This protein binds this small molecule.
Small molecule (SMILES): CCCc1c(OC2CCCCC2)c2cc(Cl)ccc2[nH]c1=O

Binding-site contacts:
Ligand atom CE contacts residue TYR188 of chain 1.A at 3.6 Å (hydrophobic).
Ligand atom C10 contacts residue PRO236 of chain 1.A at 3.8 Å (hydrophobic).
Ligand atom CE contacts residue LEU234 of chain 1.A at 4.0 Å (hydrophobic).
Ligand atom C6 contacts residue LYS101 of chain 1.A at 3.6 Å.
Ligand atom N1 contacts residue LYS101 of chain 1.A at 2.5 Å (salt-bridge).
Ligand atom C10 contacts residue LYS103 of chain 1.A at 4.0 Å.
Ligand atom CL contacts residue HIS235 of chain 1.A at 3.2 Å.
Ligand atom C4 contacts residue LEU100 of chain 1.A at 4.0 Å (hydrophobic).
Ligand atom CD contacts residue TRP229 of chain 1.A at 3.8 Å (hydrophobic).
Ligand atom N1 contacts residue LEU100 of chain 1.A at 3.4 Å.
Ligand atom C3 contacts residue LEU100 of chain 1.A at 4.0 Å (hydrophobic).
Ligand atom C2 contacts residue LYS103 of chain 1.A at 3.9 Å.
Ligand atom C9 contacts residue HIS235 of chain 1.A at 3.1 Å.
Ligand atom C8 contacts residue HIS235 of chain 1.A at 3.6 Å.
Ligand atom C9 contacts residue PRO236 of chain 1.A at 3.6 Å (hydrophobic).
Ligand atom CC contacts residue TYR181 of chain 1.A at 3.9 Å (hydrophobic).
Ligand atom C2 contacts residue LEU100 of chain 1.A at 4.0 Å (hydrophobic).
Ligand atom CB contacts residue TYR181 of chain 1.A at 3.7 Å (hydrophobic).
Ligand atom C6 contacts residue LEU100 of chain 1.A at 3.5 Å (hydrophobic).
Ligand atom O2 contacts residue LYS103 of chain 1.A at 3.9 Å.
Ligand atom CF contacts residue TYR188 of chain 1.A at 3.3 Å (hydrophobic).
Ligand atom CD contacts residue TYR181 of chain 1.A at 3.9 Å (hydrophobic).
Ligand atom CL contacts residue LEU234 of chain 1.A at 3.5 Å.
Ligand atom N1 contacts residue LYS103 of chain 1.A at 3.7 Å.
Ligand atom O2 contacts residue LEU100 of chain 1.A at 3.6 Å.
Ligand atom C9 contacts residue TYR318 of chain 1.A at 3.7 Å (hydrophobic).
Ligand atom O2 contacts residue LYS101 of chain 1.A at 3.3 Å (salt-bridge).
Ligand atom CC contacts residue TRP229 of chain 1.A at 4.0 Å (hydrophobic).
Ligand atom C13 contacts residue TYR181 of chain 1.A at 3.7 Å (hydrophobic).
Ligand atom C12 contacts residue VAL179 of chain 1.A at 3.5 Å (hydrophobic).
Ligand atom C5 contacts residue LEU100 of chain 1.A at 3.9 Å (hydrophobic).
Ligand atom C13 contacts residue TYR188 of chain 1.A at 3.6 Å (hydrophobic).
Ligand atom C2 contacts residue LYS101 of chain 1.A at 3.3 Å.
Ligand atom C7 contacts residue VAL106 of chain 1.A at 3.8 Å (hydrophobic).
Ligand atom C8 contacts residue VAL106 of chain 1.A at 3.8 Å (hydrophobic).
Ligand atom C10 contacts residue TYR318 of chain 1.A at 3.8 Å (hydrophobic).
Ligand atom C13 contacts residue VAL179 of chain 1.A at 3.6 Å (hydrophobic).
Ligand atom CL contacts residue PHE227 of chain 1.A at 3.8 Å.
Ligand atom CL contacts residue PRO236 of chain 1.A at 3.9 Å.
Ligand atom C10 contacts residue LYS101 of chain 1.A at 3.2 Å.

Sequence of chain 1.B:
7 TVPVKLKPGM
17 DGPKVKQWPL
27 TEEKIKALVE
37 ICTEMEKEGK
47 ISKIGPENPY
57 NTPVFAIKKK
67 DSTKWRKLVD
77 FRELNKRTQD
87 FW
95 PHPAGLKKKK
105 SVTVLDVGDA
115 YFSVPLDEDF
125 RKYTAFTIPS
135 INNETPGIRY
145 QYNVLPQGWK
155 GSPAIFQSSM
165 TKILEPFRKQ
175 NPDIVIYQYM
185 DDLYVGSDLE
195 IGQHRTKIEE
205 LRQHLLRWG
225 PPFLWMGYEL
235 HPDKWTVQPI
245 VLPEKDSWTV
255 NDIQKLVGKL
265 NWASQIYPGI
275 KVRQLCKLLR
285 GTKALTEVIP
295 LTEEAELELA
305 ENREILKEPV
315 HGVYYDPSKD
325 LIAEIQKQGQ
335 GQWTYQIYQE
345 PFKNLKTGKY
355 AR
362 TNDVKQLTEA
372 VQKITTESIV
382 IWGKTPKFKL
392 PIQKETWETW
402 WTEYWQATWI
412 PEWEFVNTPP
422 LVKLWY

Sequence of chain 1.A:
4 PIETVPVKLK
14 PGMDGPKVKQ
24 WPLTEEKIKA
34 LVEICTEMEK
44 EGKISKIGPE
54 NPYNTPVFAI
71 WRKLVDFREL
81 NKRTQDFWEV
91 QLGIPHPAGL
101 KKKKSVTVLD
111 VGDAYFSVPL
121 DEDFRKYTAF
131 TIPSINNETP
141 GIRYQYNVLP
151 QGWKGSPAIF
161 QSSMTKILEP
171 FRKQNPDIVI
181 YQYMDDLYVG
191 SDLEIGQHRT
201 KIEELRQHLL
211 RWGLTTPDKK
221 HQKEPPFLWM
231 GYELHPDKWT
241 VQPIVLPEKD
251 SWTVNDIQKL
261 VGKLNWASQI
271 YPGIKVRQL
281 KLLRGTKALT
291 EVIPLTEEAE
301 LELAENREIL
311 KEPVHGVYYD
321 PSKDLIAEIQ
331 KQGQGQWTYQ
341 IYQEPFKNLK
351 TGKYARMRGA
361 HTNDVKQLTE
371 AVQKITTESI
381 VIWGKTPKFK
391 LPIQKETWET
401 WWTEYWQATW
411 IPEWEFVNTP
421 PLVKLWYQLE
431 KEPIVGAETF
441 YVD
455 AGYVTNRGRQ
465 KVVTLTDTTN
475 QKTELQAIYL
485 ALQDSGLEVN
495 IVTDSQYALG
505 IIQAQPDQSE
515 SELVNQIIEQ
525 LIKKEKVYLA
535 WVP